Sequence of chain 1.C:
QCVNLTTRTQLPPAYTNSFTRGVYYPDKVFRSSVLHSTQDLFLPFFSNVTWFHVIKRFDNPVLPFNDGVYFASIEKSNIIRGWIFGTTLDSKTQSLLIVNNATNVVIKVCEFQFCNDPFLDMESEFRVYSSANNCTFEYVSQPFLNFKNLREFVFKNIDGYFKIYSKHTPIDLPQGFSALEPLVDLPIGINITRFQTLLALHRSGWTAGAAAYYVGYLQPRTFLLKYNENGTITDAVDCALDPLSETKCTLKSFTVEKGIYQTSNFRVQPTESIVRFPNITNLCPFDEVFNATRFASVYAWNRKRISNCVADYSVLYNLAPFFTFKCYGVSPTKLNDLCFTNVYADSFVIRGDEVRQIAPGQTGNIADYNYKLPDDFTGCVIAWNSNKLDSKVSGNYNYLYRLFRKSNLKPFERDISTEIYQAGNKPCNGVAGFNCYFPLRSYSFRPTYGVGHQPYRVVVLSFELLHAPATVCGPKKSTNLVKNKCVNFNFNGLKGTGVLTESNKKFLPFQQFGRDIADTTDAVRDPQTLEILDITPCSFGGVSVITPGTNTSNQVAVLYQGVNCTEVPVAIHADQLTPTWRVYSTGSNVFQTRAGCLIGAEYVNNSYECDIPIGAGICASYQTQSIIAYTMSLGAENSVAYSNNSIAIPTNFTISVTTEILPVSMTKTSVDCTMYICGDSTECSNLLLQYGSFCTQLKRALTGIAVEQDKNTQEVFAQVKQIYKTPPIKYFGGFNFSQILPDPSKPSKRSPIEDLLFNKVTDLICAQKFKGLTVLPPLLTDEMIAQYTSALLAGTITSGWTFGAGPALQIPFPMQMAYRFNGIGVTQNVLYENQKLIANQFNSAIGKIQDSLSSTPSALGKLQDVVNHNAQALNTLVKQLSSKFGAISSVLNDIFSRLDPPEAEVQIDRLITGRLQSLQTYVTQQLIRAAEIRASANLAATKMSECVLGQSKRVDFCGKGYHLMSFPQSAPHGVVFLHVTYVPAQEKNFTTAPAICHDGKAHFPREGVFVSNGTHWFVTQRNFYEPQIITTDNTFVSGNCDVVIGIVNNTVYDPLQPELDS

The small molecule below binds the protein below.
Small molecule (SMILES): CC(=O)N[C@@H]1[C@@H](O)[C@H](O)[C@@H](CO)O[C@H]1O

Binding-site contacts:
Ligand atom N2 contacts residue ASN120 of chain 1.C at 2.9 Å (h-bond).
Ligand atom C5 contacts residue ASN120 of chain 1.C at 3.7 Å.
Ligand atom O7 contacts residue VAL125 of chain 1.C at 3.2 Å.
Ligand atom C2 contacts residue ASN120 of chain 1.C at 2.5 Å.
Ligand atom C7 contacts residue ASN120 of chain 1.C at 4.1 Å.
Ligand atom C8 contacts residue VAL118 of chain 1.C at 4.2 Å (hydrophobic).
Ligand atom O5 contacts residue ASN120 of chain 1.C at 2.4 Å (h-bond).
Ligand atom C1 contacts residue ASN120 of chain 1.C at 1.4 Å.
Ligand atom C4 contacts residue ASN120 of chain 1.C at 4.3 Å.
Ligand atom C5 contacts residue THR122 of chain 1.C at 4.1 Å.
Ligand atom C1 contacts residue PHE152 of chain 1.C at 4.5 Å (hydrophobic).
Ligand atom C7 contacts residue VAL125 of chain 1.C at 3.8 Å (hydrophobic).
Ligand atom O6 contacts residue THR122 of chain 1.C at 4.5 Å.
Ligand atom O5 contacts residue THR122 of chain 1.C at 3.5 Å (h-bond).
Ligand atom C6 contacts residue THR122 of chain 1.C at 3.6 Å.
Ligand atom C3 contacts residue ASN120 of chain 1.C at 3.8 Å.
Ligand atom C8 contacts residue VAL125 of chain 1.C at 3.8 Å (hydrophobic).
Ligand atom O7 contacts residue ASN120 of chain 1.C at 4.3 Å.